Sequence of chain 1.B:
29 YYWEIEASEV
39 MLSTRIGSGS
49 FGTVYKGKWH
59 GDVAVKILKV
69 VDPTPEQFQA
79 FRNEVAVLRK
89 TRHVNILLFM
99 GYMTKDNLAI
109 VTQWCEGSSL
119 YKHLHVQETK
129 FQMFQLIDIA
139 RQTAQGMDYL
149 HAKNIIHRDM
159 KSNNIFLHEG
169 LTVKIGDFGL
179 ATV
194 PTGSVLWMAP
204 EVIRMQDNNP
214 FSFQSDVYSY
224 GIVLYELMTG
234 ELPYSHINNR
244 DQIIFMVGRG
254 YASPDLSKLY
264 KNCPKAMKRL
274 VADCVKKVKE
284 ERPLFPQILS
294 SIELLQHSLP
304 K

Binding-site contacts:
Ligand atom C11 contacts residue PHE164 of chain 1.B at 4.0 Å (hydrophobic).
Ligand atom C17 contacts residue VAL52 of chain 1.B at 3.4 Å (hydrophobic).
Ligand atom C5 contacts residue VAL52 of chain 1.B at 3.4 Å (hydrophobic).
Ligand atom C23 contacts residue ILE44 of chain 1.B at 3.8 Å (hydrophobic).
Ligand atom O28 contacts residue GLU82 of chain 1.B at 3.9 Å.
Ligand atom C12 contacts residue VAL52 of chain 1.B at 3.3 Å (hydrophobic).
Ligand atom N4 contacts residue PHE164 of chain 1.B at 3.7 Å.
Ligand atom C13 contacts residue VAL52 of chain 1.B at 3.6 Å (hydrophobic).
Ligand atom C12 contacts residue PHE164 of chain 1.B at 3.5 Å (hydrophobic).
Ligand atom C2 contacts residue PHE164 of chain 1.B at 3.0 Å (hydrophobic).
Ligand atom C1 contacts residue VAL52 of chain 1.B at 3.7 Å (hydrophobic).
Ligand atom C19 contacts residue ILE44 of chain 1.B at 3.8 Å (hydrophobic).
Ligand atom C13 contacts residue PHE164 of chain 1.B at 3.8 Å (hydrophobic).
Ligand atom C24 contacts residue LEU95 of chain 1.B at 3.7 Å (hydrophobic).
Ligand atom C23 contacts residue SER117 of chain 1.B at 3.4 Å.
Ligand atom N21 contacts residue LYS120 of chain 1.B at 3.6 Å (salt-bridge).
Ligand atom N27 contacts residue LYS64 of chain 1.B at 2.9 Å (salt-bridge).
Ligand atom C26 contacts residue LYS64 of chain 1.B at 3.8 Å.
Ligand atom N9 contacts residue CYS113 of chain 1.B at 3.3 Å (h-bond).
Ligand atom C22 contacts residue LYS120 of chain 1.B at 2.8 Å.
Ligand atom C5 contacts residue PHE164 of chain 1.B at 3.6 Å (hydrophobic).
Ligand atom C25 contacts residue THR110 of chain 1.B at 3.5 Å.
Ligand atom C1 contacts residue PHE164 of chain 1.B at 3.2 Å (hydrophobic).
Ligand atom C16 contacts residue VAL52 of chain 1.B at 3.9 Å (hydrophobic).
Ligand atom N4 contacts residue ILE44 of chain 1.B at 3.5 Å.
Ligand atom O28 contacts residue ILE108 of chain 1.B at 3.7 Å.
Ligand atom C23 contacts residue LYS120 of chain 1.B at 3.9 Å.
Ligand atom C6 contacts residue PHE164 of chain 1.B at 3.4 Å (hydrophobic).
Ligand atom C18 contacts residue ILE44 of chain 1.B at 3.3 Å (hydrophobic).
Ligand atom C8 contacts residue ALA62 of chain 1.B at 3.8 Å (hydrophobic).
Ligand atom C20 contacts residue ILE44 of chain 1.B at 3.3 Å (hydrophobic).
Ligand atom O28 contacts residue LYS64 of chain 1.B at 2.8 Å (salt-bridge).
Ligand atom C7 contacts residue PHE164 of chain 1.B at 3.5 Å (hydrophobic).
Ligand atom C24 contacts residue ALA62 of chain 1.B at 3.6 Å (hydrophobic).
Ligand atom N3 contacts residue ILE44 of chain 1.B at 3.8 Å.
Ligand atom C22 contacts residue ILE44 of chain 1.B at 3.9 Å (hydrophobic).
Ligand atom C24 contacts residue THR110 of chain 1.B at 3.4 Å.
Ligand atom N3 contacts residue PHE164 of chain 1.B at 3.3 Å.
Ligand atom C10 contacts residue CYS113 of chain 1.B at 3.4 Å (hydrophobic).
Ligand atom N21 contacts residue ILE44 of chain 1.B at 3.9 Å.

A protein and the small-molecule ligand that binds it are described below.
Small molecule (SMILES): O/N=C1\CCc2cc(-c3cn(C4CCNCC4)nc3-c3ccncc3)ccc21